Sequence of chain 1.E:
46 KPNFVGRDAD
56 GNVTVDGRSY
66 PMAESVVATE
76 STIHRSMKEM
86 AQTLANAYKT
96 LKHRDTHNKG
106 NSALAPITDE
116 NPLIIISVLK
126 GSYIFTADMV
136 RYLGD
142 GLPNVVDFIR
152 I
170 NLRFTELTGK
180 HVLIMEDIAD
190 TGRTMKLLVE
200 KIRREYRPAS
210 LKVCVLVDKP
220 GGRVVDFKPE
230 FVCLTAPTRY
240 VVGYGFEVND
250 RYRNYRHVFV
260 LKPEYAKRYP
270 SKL

The small molecule below binds the protein below.
Small molecule (SMILES): Nc1nc2c(ncn2C[C@@H](COCCP(=O)(O)O)OCCP(=O)(O)O)c(=O)[nH]1

Binding-site contacts:
Ligand atom PBB contacts residue THR193 of chain 1.E at 3.5 Å.
Ligand atom C2 contacts residue TYR239 of chain 1.E at 3.2 Å (hydrophobic).
Ligand atom C6 contacts residue VAL240 of chain 1.E at 3.7 Å (hydrophobic).
Ligand atom OAG contacts residue GLY191 of chain 1.E at 3.3 Å (h-bond).
Ligand atom N2 contacts residue PHE245 of chain 1.E at 3.7 Å.
Ligand atom N2 contacts residue GLU246 of chain 1.E at 2.6 Å (salt-bridge).
Ligand atom OAE contacts residue GLY126 of chain 1.E at 3.8 Å.
Ligand atom N2 contacts residue TYR239 of chain 1.E at 2.9 Å (h-bond).
Ligand atom OAG contacts residue ASP189 of chain 1.E at 3.4 Å.
Ligand atom OAG contacts residue THR190 of chain 1.E at 2.5 Å (h-bond).
Ligand atom OAF contacts residue GLY126 of chain 1.E at 3.4 Å (h-bond).
Ligand atom N3 contacts residue TYR239 of chain 1.E at 3.5 Å.
Ligand atom O6 contacts residue ARG238 of chain 1.E at 3.6 Å (salt-bridge).
Ligand atom N2 contacts residue VAL240 of chain 1.E at 3.3 Å (h-bond).
Ligand atom O6 contacts residue TYR239 of chain 1.E at 3.7 Å.
Ligand atom N7 contacts residue LYS218 of chain 1.E at 3.6 Å (salt-bridge).
Ligand atom PBB contacts residue THR190 of chain 1.E at 3.7 Å.
Ligand atom C2 contacts residue VAL240 of chain 1.E at 3.5 Å (hydrophobic).
Ligand atom CAN contacts residue MG1 of chain 1.M at 2.8 Å.
Ligand atom OAS contacts residue MG1 of chain 1.M at 3.5 Å.
Ligand atom OAC contacts residue LEU124 of chain 1.E at 3.7 Å.
Ligand atom PBB contacts residue GLY191 of chain 1.E at 3.6 Å.
Ligand atom OAT contacts residue ILE187 of chain 1.E at 3.3 Å.
Ligand atom OAH contacts residue THR190 of chain 1.E at 3.7 Å.
Ligand atom OAD contacts residue THR190 of chain 1.E at 3.8 Å.
Ligand atom CAL contacts residue GLU246 of chain 1.E at 3.4 Å.
Ligand atom O6 contacts residue VAL240 of chain 1.E at 3.1 Å (h-bond).
Ligand atom OAH contacts residue ASP189 of chain 1.E at 3.3 Å (salt-bridge).
Ligand atom OAD contacts residue THR193 of chain 1.E at 2.2 Å (h-bond).
Ligand atom OAE contacts residue ARG252 of chain 1.E at 2.5 Å (salt-bridge).
Ligand atom OAH contacts residue GLY191 of chain 1.E at 2.8 Å (h-bond).
Ligand atom OAH contacts residue ARG192 of chain 1.E at 3.8 Å.
Ligand atom N1 contacts residue TYR239 of chain 1.E at 3.6 Å.
Ligand atom OAE contacts residue GLU246 of chain 1.E at 3.3 Å (salt-bridge).
Ligand atom O6 contacts residue LYS218 of chain 1.E at 3.0 Å (salt-bridge).
Ligand atom N1 contacts residue VAL240 of chain 1.E at 2.7 Å (h-bond).
Ligand atom OAC contacts residue LYS125 of chain 1.E at 3.5 Å (salt-bridge).
Ligand atom CAJ contacts residue MG1 of chain 1.M at 3.4 Å.
Ligand atom CAN contacts residue ILE187 of chain 1.E at 3.7 Å (hydrophobic).
Ligand atom OAF contacts residue MG1 of chain 1.M at 3.2 Å.